Binding-site contacts:
Ligand atom O16 contacts residue ALA315 of chain 1.B at 3.1 Å (h-bond).
Ligand atom C2 contacts residue THR316 of chain 1.B at 4.1 Å.
Ligand atom O16 contacts residue SER61 of chain 1.B at 2.6 Å (h-bond).
Ligand atom C17 contacts residue GLN117 of chain 1.B at 2.7 Å.
Ligand atom O10 contacts residue ASN340 of chain 1.B at 4.2 Å.
Ligand atom O10 contacts residue ALA315 of chain 1.B at 3.8 Å.
Ligand atom O16 contacts residue DMS1 of chain 1.M at 3.3 Å.
Ligand atom O11 contacts residue SER61 of chain 1.B at 3.3 Å (h-bond).
Ligand atom C14 contacts residue DMS1 of chain 1.M at 3.4 Å.
Ligand atom C3 contacts residue SER61 of chain 1.B at 4.2 Å.
Ligand atom O11 contacts residue GLN117 of chain 1.B at 4.0 Å.
Ligand atom O11 contacts residue LEU116 of chain 1.B at 4.2 Å.
Ligand atom N8 contacts residue SER61 of chain 1.B at 4.0 Å.
Ligand atom C2 contacts residue ALA315 of chain 1.B at 3.2 Å (hydrophobic).
Ligand atom O15 contacts residue DMS1 of chain 1.M at 3.2 Å.
Ligand atom C1 contacts residue GLN117 of chain 1.B at 4.2 Å.
Ligand atom O16 contacts residue GLY314 of chain 1.B at 3.9 Å.
Ligand atom C3 contacts residue ALA315 of chain 1.B at 3.8 Å (hydrophobic).
Ligand atom C5 contacts residue ASN149 of chain 1.B at 4.1 Å.
Ligand atom C9 contacts residue ALA315 of chain 1.B at 4.3 Å (hydrophobic).
Ligand atom C13 contacts residue LEU290 of chain 1.B at 4.0 Å (hydrophobic).
Ligand atom C5 contacts residue GLN117 of chain 1.B at 3.6 Å.
Ligand atom N8 contacts residue ALA315 of chain 1.B at 4.0 Å.
Ligand atom C3 contacts residue GLN117 of chain 1.B at 3.9 Å.
Ligand atom C14 contacts residue SER61 of chain 1.B at 3.7 Å.
Ligand atom C3 contacts residue ASN149 of chain 1.B at 4.0 Å.
Ligand atom C6 contacts residue TYR218 of chain 1.B at 4.0 Å (hydrophobic).
Ligand atom C7 contacts residue ALA315 of chain 1.B at 3.5 Å (hydrophobic).
Ligand atom C4 contacts residue GLN117 of chain 1.B at 2.7 Å.
Ligand atom C9 contacts residue ASN149 of chain 1.B at 3.9 Å.
Ligand atom C13 contacts residue DMS1 of chain 1.M at 4.0 Å.
Ligand atom C9 contacts residue SER61 of chain 1.B at 3.5 Å.
Ligand atom C9 contacts residue GLN117 of chain 1.B at 4.1 Å.
Ligand atom C4 contacts residue TYR218 of chain 1.B at 4.2 Å (hydrophobic).
Ligand atom O15 contacts residue ALA315 of chain 1.B at 3.8 Å.
Ligand atom C4 contacts residue ASN149 of chain 1.B at 3.5 Å.
Ligand atom C12 contacts residue SER61 of chain 1.B at 4.3 Å.
Ligand atom C14 contacts residue ALA315 of chain 1.B at 3.8 Å (hydrophobic).
Ligand atom C5 contacts residue TYR218 of chain 1.B at 3.3 Å (hydrophobic).
Ligand atom O11 contacts residue ASN149 of chain 1.B at 3.1 Å (h-bond).

This protein binds this small molecule.
Small molecule (SMILES): C[C@@H](C(=O)O)N1C(=O)[C@@H]2[C@@H]3CC[C@@H](C3)[C@@H]2C1=O

Sequence of chain 1.B:
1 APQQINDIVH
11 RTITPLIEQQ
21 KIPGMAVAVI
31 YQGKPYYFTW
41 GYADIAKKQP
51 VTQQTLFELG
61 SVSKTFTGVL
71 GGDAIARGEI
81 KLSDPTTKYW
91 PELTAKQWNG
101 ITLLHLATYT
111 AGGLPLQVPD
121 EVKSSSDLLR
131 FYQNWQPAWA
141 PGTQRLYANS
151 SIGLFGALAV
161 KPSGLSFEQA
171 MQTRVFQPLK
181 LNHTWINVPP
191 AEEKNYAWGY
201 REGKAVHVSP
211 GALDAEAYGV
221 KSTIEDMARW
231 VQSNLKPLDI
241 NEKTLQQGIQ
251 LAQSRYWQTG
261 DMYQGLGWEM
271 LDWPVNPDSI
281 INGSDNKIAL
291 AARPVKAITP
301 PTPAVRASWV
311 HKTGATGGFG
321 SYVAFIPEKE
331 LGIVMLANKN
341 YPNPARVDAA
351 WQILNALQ